Sequence of chain 1.G:
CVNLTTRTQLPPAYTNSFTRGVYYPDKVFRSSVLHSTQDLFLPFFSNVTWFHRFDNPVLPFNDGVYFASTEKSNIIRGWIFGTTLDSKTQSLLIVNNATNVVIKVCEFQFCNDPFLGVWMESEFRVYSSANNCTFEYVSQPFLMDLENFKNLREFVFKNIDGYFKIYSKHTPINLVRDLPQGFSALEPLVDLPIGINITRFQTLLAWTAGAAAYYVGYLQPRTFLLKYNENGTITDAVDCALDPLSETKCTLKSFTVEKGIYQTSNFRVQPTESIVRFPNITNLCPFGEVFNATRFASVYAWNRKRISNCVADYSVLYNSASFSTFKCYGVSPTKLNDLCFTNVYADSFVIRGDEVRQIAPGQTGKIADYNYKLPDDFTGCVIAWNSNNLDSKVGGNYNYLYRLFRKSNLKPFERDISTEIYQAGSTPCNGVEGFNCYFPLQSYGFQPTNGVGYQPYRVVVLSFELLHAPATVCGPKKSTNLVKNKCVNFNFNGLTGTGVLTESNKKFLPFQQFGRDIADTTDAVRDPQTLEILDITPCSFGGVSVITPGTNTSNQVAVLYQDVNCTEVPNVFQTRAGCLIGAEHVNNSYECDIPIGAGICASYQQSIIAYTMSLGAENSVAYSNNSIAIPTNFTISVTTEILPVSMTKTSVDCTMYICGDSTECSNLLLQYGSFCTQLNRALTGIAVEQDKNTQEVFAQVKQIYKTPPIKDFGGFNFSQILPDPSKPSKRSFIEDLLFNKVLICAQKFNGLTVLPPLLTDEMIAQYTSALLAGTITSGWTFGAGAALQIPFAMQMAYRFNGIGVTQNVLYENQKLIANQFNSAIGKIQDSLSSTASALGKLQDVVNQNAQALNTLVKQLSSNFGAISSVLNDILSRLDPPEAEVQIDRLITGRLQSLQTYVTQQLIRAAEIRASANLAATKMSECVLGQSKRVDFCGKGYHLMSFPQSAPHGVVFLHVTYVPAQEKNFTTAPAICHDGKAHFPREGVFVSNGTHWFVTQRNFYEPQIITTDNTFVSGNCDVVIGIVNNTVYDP

Sequence of chain 1.A:
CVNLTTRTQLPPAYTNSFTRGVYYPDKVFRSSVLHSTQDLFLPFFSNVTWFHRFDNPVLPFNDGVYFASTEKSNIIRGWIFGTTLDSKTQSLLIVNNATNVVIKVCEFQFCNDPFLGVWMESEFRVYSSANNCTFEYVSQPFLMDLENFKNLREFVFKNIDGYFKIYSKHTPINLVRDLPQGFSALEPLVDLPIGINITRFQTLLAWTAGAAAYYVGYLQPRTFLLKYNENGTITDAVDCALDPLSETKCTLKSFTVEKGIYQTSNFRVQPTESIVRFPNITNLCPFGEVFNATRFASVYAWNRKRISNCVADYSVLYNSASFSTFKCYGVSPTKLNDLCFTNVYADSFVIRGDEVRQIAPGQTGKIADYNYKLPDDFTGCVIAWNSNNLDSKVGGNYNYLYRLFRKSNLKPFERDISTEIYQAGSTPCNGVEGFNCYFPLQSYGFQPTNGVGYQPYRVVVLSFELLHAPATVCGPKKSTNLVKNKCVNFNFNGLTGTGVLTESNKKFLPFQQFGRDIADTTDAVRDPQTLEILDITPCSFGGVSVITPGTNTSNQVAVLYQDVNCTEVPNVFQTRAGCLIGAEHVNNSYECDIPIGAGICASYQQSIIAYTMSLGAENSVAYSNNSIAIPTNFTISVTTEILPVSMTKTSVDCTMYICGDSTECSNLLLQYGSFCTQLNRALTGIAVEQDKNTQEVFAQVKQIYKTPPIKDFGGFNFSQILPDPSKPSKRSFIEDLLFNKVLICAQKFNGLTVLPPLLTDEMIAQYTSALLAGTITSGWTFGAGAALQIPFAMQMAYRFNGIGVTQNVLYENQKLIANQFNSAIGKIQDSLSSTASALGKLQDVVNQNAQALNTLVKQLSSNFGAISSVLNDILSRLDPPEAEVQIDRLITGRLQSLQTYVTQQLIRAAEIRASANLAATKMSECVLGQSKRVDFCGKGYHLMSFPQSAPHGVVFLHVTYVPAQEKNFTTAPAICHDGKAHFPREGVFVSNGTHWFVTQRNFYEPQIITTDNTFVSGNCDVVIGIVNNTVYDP

Binding-site contacts:
Ligand atom C7 contacts residue ASN299 of chain 1.A at 3.8 Å.
Ligand atom O6 contacts residue LYS577 of chain 1.G at 3.9 Å.
Ligand atom C8 contacts residue ASN299 of chain 1.A at 3.5 Å.
Ligand atom C1 contacts residue ASN301 of chain 1.A at 1.5 Å.
Ligand atom C2 contacts residue ASN301 of chain 1.A at 2.5 Å.
Ligand atom C5 contacts residue ASN301 of chain 1.A at 3.8 Å.
Ligand atom O7 contacts residue ASN301 of chain 1.A at 3.7 Å.
Ligand atom O7 contacts residue ASN299 of chain 1.A at 3.5 Å (h-bond).
Ligand atom N2 contacts residue ASN301 of chain 1.A at 3.0 Å (h-bond).
Ligand atom O5 contacts residue LYS577 of chain 1.G at 4.2 Å.
Ligand atom C7 contacts residue ASN301 of chain 1.A at 3.5 Å.
Ligand atom C3 contacts residue ASN301 of chain 1.A at 3.9 Å.
Ligand atom C4 contacts residue ASN301 of chain 1.A at 4.3 Å.
Ligand atom C1 contacts residue LYS577 of chain 1.G at 4.2 Å.
Ligand atom O5 contacts residue ASN301 of chain 1.A at 2.4 Å (h-bond).

The small molecule below binds the protein below.
Small molecule (SMILES): CC(=O)N[C@@H]1[C@@H](O)[C@H](O)[C@@H](CO)O[C@H]1O